Sequence of chain 1.B:
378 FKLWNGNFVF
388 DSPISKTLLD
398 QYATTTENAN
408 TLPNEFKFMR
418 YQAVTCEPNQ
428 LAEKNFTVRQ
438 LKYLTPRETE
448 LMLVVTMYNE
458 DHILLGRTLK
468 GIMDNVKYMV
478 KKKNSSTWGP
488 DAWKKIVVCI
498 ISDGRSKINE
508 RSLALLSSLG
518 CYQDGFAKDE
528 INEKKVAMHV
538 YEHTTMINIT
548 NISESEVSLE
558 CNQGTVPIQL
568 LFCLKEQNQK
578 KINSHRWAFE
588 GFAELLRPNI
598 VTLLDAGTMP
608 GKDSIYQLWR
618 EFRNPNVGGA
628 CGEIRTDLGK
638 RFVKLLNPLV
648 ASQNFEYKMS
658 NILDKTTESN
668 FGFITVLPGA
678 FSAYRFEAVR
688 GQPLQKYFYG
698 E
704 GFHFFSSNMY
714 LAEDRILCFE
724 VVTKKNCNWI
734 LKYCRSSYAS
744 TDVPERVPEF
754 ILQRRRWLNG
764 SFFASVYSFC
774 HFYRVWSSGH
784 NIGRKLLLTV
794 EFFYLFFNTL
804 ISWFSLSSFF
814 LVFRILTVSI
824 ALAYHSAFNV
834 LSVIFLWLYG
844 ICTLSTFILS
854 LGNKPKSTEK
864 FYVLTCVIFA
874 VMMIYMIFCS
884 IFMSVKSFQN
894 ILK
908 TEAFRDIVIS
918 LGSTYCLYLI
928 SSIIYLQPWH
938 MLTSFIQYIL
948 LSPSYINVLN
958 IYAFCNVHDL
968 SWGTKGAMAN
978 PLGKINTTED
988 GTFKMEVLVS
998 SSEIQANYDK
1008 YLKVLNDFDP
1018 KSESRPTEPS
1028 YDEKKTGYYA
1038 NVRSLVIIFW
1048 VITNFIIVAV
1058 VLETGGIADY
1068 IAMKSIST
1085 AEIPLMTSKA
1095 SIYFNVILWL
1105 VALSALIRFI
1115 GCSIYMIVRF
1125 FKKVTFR

Binding-site contacts:
Ligand atom O26 contacts residue TYR455 of chain 1.B at 3.7 Å.
Ligand atom O30 contacts residue THR453 of chain 1.B at 2.4 Å (h-bond).
Ligand atom C19 contacts residue GLU457 of chain 1.B at 3.2 Å.
Ligand atom C01 contacts residue GLN756 of chain 1.B at 2.8 Å.
Ligand atom O21 contacts residue LYS578 of chain 1.B at 3.1 Å.
Ligand atom N27 contacts residue ASP500 of chain 1.B at 2.7 Å (salt-bridge).
Ligand atom N05 contacts residue ALA677 of chain 1.B at 3.7 Å.
Ligand atom O29 contacts residue ASP500 of chain 1.B at 3.7 Å.
Ligand atom O11 contacts residue THR744 of chain 1.B at 2.7 Å (h-bond).
Ligand atom C25 contacts residue TYR455 of chain 1.B at 3.5 Å (hydrophobic).
Ligand atom O11 contacts residue THR605 of chain 1.B at 3.6 Å (h-bond).
Ligand atom C16 contacts residue ASP602 of chain 1.B at 3.3 Å.
Ligand atom N15 contacts residue ASP602 of chain 1.B at 2.4 Å (salt-bridge).
Ligand atom C32 contacts residue LYS578 of chain 1.B at 3.5 Å.
Ligand atom C19 contacts residue THR453 of chain 1.B at 3.7 Å.
Ligand atom O30 contacts residue MET454 of chain 1.B at 3.4 Å.
Ligand atom O33 contacts residue ASP602 of chain 1.B at 3.6 Å (salt-bridge).
Ligand atom O10 contacts residue PRO675 of chain 1.B at 3.7 Å.
Ligand atom O34 contacts residue LYS578 of chain 1.B at 3.6 Å.
Ligand atom C25 contacts residue ASP500 of chain 1.B at 3.3 Å.
Ligand atom C06 contacts residue TRP760 of chain 1.B at 3.6 Å (hydrophobic).
Ligand atom O11 contacts residue ALA677 of chain 1.B at 3.0 Å.
Ligand atom C18 contacts residue GLU457 of chain 1.B at 3.1 Å.
Ligand atom O31 contacts residue GLU457 of chain 1.B at 2.5 Å (salt-bridge).
Ligand atom N27 contacts residue TYR455 of chain 1.B at 3.6 Å.
Ligand atom C09 contacts residue TRP760 of chain 1.B at 3.7 Å (hydrophobic).
Ligand atom C17 contacts residue ASP602 of chain 1.B at 3.2 Å.
Ligand atom O26 contacts residue ASP500 of chain 1.B at 3.1 Å (salt-bridge).
Ligand atom C07 contacts residue TRP760 of chain 1.B at 3.5 Å (hydrophobic).
Ligand atom O30 contacts residue GLU457 of chain 1.B at 3.7 Å.
Ligand atom C13 contacts residue ASP602 of chain 1.B at 3.4 Å.
Ligand atom C08 contacts residue TRP760 of chain 1.B at 3.3 Å (hydrophobic).
Ligand atom C03 contacts residue THR744 of chain 1.B at 3.5 Å.
Ligand atom O26 contacts residue ASN575 of chain 1.B at 3.5 Å (h-bond).
Ligand atom C24 contacts residue TYR455 of chain 1.B at 3.4 Å (hydrophobic).
Ligand atom C12 contacts residue ASP602 of chain 1.B at 3.6 Å.
Ligand atom O33 contacts residue LYS578 of chain 1.B at 2.9 Å.
Ligand atom N35 contacts residue ASP745 of chain 1.B at 3.4 Å (salt-bridge).
Ligand atom C09 contacts residue TYR654 of chain 1.B at 3.7 Å (hydrophobic).
Ligand atom C28 contacts residue TYR455 of chain 1.B at 3.7 Å (hydrophobic).

This protein binds this small molecule.
Small molecule (SMILES): C[C@@H]([C@H](N)C(=O)N[C@H](C(=O)O)[C@H]1O[C@@H](n2ccc(=O)[nH]c2=O)[C@H](O)[C@@H]1O)[C@H](O)c1ccc(O)cn1